A protein and the small-molecule ligand that binds it are described below.
Small molecule (SMILES): OC[C@H]1O[C@H](O[C@H]2[C@H](O)[C@@H](O)[C@@H](O[C@H]3[C@H](O)[C@@H](O)[C@@H](O)O[C@@H]3CO)O[C@@H]2CO)[C@H](O)[C@@H](O)[C@@H]1O

Sequence of chain 1.D:
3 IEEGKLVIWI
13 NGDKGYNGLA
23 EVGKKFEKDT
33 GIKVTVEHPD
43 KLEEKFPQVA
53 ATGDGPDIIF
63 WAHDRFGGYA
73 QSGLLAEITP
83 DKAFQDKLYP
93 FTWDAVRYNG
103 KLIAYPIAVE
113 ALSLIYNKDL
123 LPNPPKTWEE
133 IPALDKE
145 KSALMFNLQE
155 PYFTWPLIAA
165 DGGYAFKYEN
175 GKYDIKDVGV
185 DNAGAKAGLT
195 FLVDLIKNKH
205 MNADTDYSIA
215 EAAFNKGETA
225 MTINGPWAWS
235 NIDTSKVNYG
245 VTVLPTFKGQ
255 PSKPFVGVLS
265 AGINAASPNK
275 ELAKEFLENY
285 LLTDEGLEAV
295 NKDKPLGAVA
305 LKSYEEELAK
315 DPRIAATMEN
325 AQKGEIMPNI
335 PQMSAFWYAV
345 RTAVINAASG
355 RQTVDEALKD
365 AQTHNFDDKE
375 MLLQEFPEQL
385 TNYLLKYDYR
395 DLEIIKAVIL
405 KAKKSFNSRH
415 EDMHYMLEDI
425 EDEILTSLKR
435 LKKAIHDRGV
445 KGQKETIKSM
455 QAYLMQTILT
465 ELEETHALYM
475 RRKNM

Binding-site contacts:
Ligand atom O3 contacts residue TYR342 of chain 1.D at 3.0 Å (h-bond).
Ligand atom O3 contacts residue ASP66 of chain 1.D at 2.5 Å (salt-bridge).
Ligand atom C2 contacts residue TRP231 of chain 1.D at 3.7 Å (hydrophobic).
Ligand atom O4 contacts residue GLU46 of chain 1.D at 3.4 Å (salt-bridge).
Ligand atom O2 contacts residue MET331 of chain 1.D at 3.5 Å.
Ligand atom C6 contacts residue ARG345 of chain 1.D at 3.5 Å.
Ligand atom O1 contacts residue ASN13 of chain 1.D at 3.6 Å (h-bond).
Ligand atom C1 contacts residue LYS16 of chain 1.D at 3.4 Å.
Ligand atom O2 contacts residue ALA64 of chain 1.D at 3.3 Å.
Ligand atom O3 contacts residue TRP63 of chain 1.D at 3.1 Å (h-bond).
Ligand atom O3 contacts residue GLU112 of chain 1.D at 3.5 Å (salt-bridge).
Ligand atom C1 contacts residue TRP341 of chain 1.D at 3.7 Å (hydrophobic).
Ligand atom O2 contacts residue ASP66 of chain 1.D at 3.0 Å (salt-bridge).
Ligand atom C6 contacts residue TYR156 of chain 1.D at 3.6 Å (hydrophobic).
Ligand atom O6 contacts residue GLU154 of chain 1.D at 2.2 Å (salt-bridge).
Ligand atom O4 contacts residue GLU45 of chain 1.D at 3.2 Å (salt-bridge).
Ligand atom O6 contacts residue ARG345 of chain 1.D at 3.0 Å.
Ligand atom O2 contacts residue GLU112 of chain 1.D at 2.4 Å (salt-bridge).
Ligand atom C2 contacts residue ASP66 of chain 1.D at 3.1 Å.
Ligand atom O2 contacts residue LYS16 of chain 1.D at 2.2 Å (salt-bridge).
Ligand atom O3 contacts residue ARG67 of chain 1.D at 2.9 Å (salt-bridge).
Ligand atom O6 contacts residue TYR156 of chain 1.D at 3.4 Å (h-bond).
Ligand atom O3 contacts residue GLU46 of chain 1.D at 3.6 Å.
Ligand atom O5 contacts residue TRP341 of chain 1.D at 3.4 Å.
Ligand atom C1 contacts residue ASP15 of chain 1.D at 3.1 Å.
Ligand atom C5 contacts residue GLU154 of chain 1.D at 3.7 Å.
Ligand atom C2 contacts residue GLU112 of chain 1.D at 3.5 Å.
Ligand atom C2 contacts residue LYS16 of chain 1.D at 3.3 Å.
Ligand atom O1 contacts residue ASP15 of chain 1.D at 2.9 Å (salt-bridge).
Ligand atom C6 contacts residue TRP341 of chain 1.D at 3.7 Å (hydrophobic).
Ligand atom O1 contacts residue LYS16 of chain 1.D at 3.2 Å (salt-bridge).
Ligand atom O3 contacts residue GLU45 of chain 1.D at 2.8 Å (salt-bridge).
Ligand atom C3 contacts residue ASP66 of chain 1.D at 3.3 Å.
Ligand atom O5 contacts residue TYR156 of chain 1.D at 3.2 Å.
Ligand atom O5 contacts residue ASP15 of chain 1.D at 3.4 Å (salt-bridge).
Ligand atom C6 contacts residue GLU154 of chain 1.D at 3.2 Å.
Ligand atom O6 contacts residue PRO155 of chain 1.D at 3.2 Å.
Ligand atom O2 contacts residue ARG67 of chain 1.D at 3.0 Å (salt-bridge).
Ligand atom C4 contacts residue TYR342 of chain 1.D at 3.6 Å (hydrophobic).
Ligand atom C3 contacts residue GLU45 of chain 1.D at 3.2 Å.